Binding-site contacts:
Ligand atom C7 contacts residue GLN91 of chain 1.B at 3.5 Å.
Ligand atom C4 contacts residue ASN8 of chain 1.B at 4.2 Å.
Ligand atom O7 contacts residue ASN8 of chain 1.B at 3.8 Å.
Ligand atom C7 contacts residue ARG6 of chain 1.B at 3.5 Å.
Ligand atom N2 contacts residue ASN8 of chain 1.B at 3.1 Å (h-bond).
Ligand atom C5 contacts residue ASN8 of chain 1.B at 3.6 Å.
Ligand atom C3 contacts residue ASN8 of chain 1.B at 3.8 Å.
Ligand atom O7 contacts residue ILE93 of chain 1.B at 4.2 Å.
Ligand atom C3 contacts residue GLN91 of chain 1.B at 4.1 Å.
Ligand atom O5 contacts residue ASN8 of chain 1.B at 2.2 Å (h-bond).
Ligand atom C2 contacts residue ASN8 of chain 1.B at 2.5 Å.
Ligand atom O7 contacts residue ARG6 of chain 1.B at 2.6 Å (salt-bridge).
Ligand atom C7 contacts residue ILE93 of chain 1.B at 3.8 Å (hydrophobic).
Ligand atom C1 contacts residue GLN91 of chain 1.B at 3.8 Å.
Ligand atom C2 contacts residue GLN91 of chain 1.B at 3.7 Å.
Ligand atom O6 contacts residue GLU25 of chain 1.B at 3.1 Å (salt-bridge).
Ligand atom C8 contacts residue ARG6 of chain 1.B at 3.7 Å.
Ligand atom N2 contacts residue ILE93 of chain 1.B at 4.2 Å.
Ligand atom C7 contacts residue ASN8 of chain 1.B at 3.7 Å.
Ligand atom O5 contacts residue GLU25 of chain 1.B at 3.8 Å.
Ligand atom C8 contacts residue ILE93 of chain 1.B at 3.7 Å (hydrophobic).
Ligand atom O6 contacts residue LEU23 of chain 1.B at 4.0 Å.
Ligand atom C1 contacts residue ASN8 of chain 1.B at 1.4 Å.
Ligand atom N2 contacts residue GLN91 of chain 1.B at 2.8 Å (h-bond).
Ligand atom C8 contacts residue TYR111 of chain 1.B at 3.6 Å (hydrophobic).
Ligand atom C8 contacts residue GLN91 of chain 1.B at 3.4 Å.
Ligand atom C6 contacts residue GLU25 of chain 1.B at 3.8 Å.

Sequence of chain 1.B:
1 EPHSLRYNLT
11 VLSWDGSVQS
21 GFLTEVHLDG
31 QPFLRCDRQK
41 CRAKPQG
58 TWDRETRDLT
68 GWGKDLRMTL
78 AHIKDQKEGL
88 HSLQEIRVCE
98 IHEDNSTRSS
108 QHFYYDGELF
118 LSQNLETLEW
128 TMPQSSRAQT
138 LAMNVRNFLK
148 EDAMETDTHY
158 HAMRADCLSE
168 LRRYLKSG

A protein and the small-molecule ligand that binds it are described below.
Small molecule (SMILES): CC(=O)N[C@H]1[C@H](O[C@H]2[C@H](O)[C@@H](NC(C)=O)CO[C@@H]2CO)O[C@H](CO)[C@@H](O[C@@H]2O[C@H](CO)[C@@H](O)[C@H](O)[C@@H]2O)[C@@H]1O